Binding-site contacts:
Ligand atom NC contacts residue HIS87 of chain 1.G at 3.8 Å.
Ligand atom CHA contacts residue LEU91 of chain 1.G at 3.7 Å (hydrophobic).
Ligand atom NB contacts residue HIS87 of chain 1.G at 3.5 Å.
Ligand atom C3C contacts residue VAL93 of chain 1.G at 3.8 Å (hydrophobic).
Ligand atom CHD contacts residue VAL93 of chain 1.G at 3.7 Å (hydrophobic).
Ligand atom CAC contacts residue VAL93 of chain 1.G at 3.5 Å (hydrophobic).
Ligand atom CMD contacts residue PHE43 of chain 1.G at 3.6 Å (hydrophobic).
Ligand atom O2D contacts residue HIS45 of chain 1.G at 2.8 Å (h-bond).
Ligand atom CBC contacts residue ASN97 of chain 1.G at 3.8 Å.
Ligand atom CGD contacts residue HIS45 of chain 1.G at 3.8 Å.
Ligand atom C1D contacts residue HIS58 of chain 1.G at 3.7 Å.
Ligand atom C1D contacts residue PHE43 of chain 1.G at 3.8 Å (hydrophobic).
Ligand atom O1D contacts residue PHE46 of chain 1.G at 3.8 Å.
Ligand atom CBA contacts residue LEU86 of chain 1.G at 3.5 Å (hydrophobic).
Ligand atom NA contacts residue HIS87 of chain 1.G at 3.8 Å.
Ligand atom C3D contacts residue LEU91 of chain 1.G at 3.8 Å (hydrophobic).
Ligand atom CMD contacts residue TYR42 of chain 1.G at 3.4 Å (hydrophobic).
Ligand atom ND contacts residue HIS58 of chain 1.G at 3.2 Å.
Ligand atom CHA contacts residue HIS58 of chain 1.G at 3.2 Å.
Ligand atom CAA contacts residue LYS61 of chain 1.G at 3.7 Å.
Ligand atom NA contacts residue HIS58 of chain 1.G at 3.4 Å.
Ligand atom C2B contacts residue LEU136 of chain 1.G at 3.6 Å (hydrophobic).
Ligand atom CMC contacts residue ASN97 of chain 1.G at 3.4 Å.
Ligand atom CHD contacts residue PHE43 of chain 1.G at 3.5 Å (hydrophobic).
Ligand atom CMA contacts residue LYS61 of chain 1.G at 3.4 Å.
Ligand atom C3B contacts residue LEU136 of chain 1.G at 3.6 Å (hydrophobic).
Ligand atom CHC contacts residue LEU101 of chain 1.G at 3.5 Å (hydrophobic).
Ligand atom CAB contacts residue LEU136 of chain 1.G at 3.8 Å (hydrophobic).
Ligand atom C1B contacts residue HIS87 of chain 1.G at 3.8 Å.
Ligand atom NI contacts residue HIS58 of chain 1.G at 3.6 Å.
Ligand atom NI contacts residue HIS87 of chain 1.G at 3.5 Å.
Ligand atom CAD contacts residue LEU91 of chain 1.G at 3.7 Å (hydrophobic).
Ligand atom ND contacts residue LEU91 of chain 1.G at 3.8 Å.
Ligand atom C4B contacts residue HIS87 of chain 1.G at 3.8 Å.
Ligand atom CHC contacts residue PHE98 of chain 1.G at 3.6 Å (hydrophobic).
Ligand atom C4C contacts residue VAL93 of chain 1.G at 3.8 Å (hydrophobic).
Ligand atom C4D contacts residue LEU91 of chain 1.G at 3.5 Å (hydrophobic).
Ligand atom C1A contacts residue HIS58 of chain 1.G at 3.3 Å.
Ligand atom CGD contacts residue PHE46 of chain 1.G at 3.8 Å (hydrophobic).
Ligand atom C4D contacts residue HIS58 of chain 1.G at 3.1 Å.

The small molecule below binds the protein below.
Small molecule (SMILES): C=CC1=C(C)C2=N3->[Ni]45<-N6=C(C=c7c(C)c(C=C)c(n74)=C2)C(C)=C(CCC(=O)O)C6=Cc2c(CCC(=O)O)c(C)c(n25)C=C13

Sequence of chain 1.G:
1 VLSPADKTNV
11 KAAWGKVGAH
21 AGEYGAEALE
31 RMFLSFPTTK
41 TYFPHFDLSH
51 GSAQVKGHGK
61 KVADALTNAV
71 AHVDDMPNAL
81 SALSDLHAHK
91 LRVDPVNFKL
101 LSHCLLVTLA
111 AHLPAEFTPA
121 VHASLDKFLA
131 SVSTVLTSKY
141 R